This protein binds this small molecule.
Small molecule (SMILES): C[C@@H]1CC[C@@]2(OC1)O[C@H]1[C@@H](O)[C@H]3[C@@H]4CC[C@H]5C[C@@H](O[C@@H]6O[C@H](CO)[C@H](O[C@@H]7O[C@H](CO)[C@@H](O)[C@H](O[C@@H]8OC[C@@H](O)[C@H](O)[C@H]8O)[C@H]7O[C@@H]7O[C@H](CO)[C@H](O)[C@H](O[C@@H]8O[C@H](CO)[C@@H](O)[C@H](O)[C@H]8O)[C@H]7O)[C@H](O)[C@H]6O)[C@H](O)C[C@]5(C)[C@H]4CC[C@]3(C)[C@H]1[C@@H]2C

Sequence of chain 1.A:
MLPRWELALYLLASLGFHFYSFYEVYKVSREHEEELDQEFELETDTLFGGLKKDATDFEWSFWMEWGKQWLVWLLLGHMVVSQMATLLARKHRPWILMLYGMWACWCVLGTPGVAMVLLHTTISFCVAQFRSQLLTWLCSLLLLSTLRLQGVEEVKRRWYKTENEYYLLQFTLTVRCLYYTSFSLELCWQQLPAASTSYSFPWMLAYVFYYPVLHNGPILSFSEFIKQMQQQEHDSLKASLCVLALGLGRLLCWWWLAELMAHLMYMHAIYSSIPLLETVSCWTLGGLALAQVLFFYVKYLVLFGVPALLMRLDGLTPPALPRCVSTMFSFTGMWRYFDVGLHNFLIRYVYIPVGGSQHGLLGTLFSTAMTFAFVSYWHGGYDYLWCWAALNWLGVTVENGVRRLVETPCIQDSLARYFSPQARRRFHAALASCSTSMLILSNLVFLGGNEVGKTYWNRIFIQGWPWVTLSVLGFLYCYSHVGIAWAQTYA

Binding-site contacts:
Ligand atom C02 contacts residue TRP63 of chain 1.A at 4.5 Å (hydrophobic).
Ligand atom C13 contacts residue LYS68 of chain 1.A at 3.8 Å.
Ligand atom C85 contacts residue VAL72 of chain 1.A at 4.5 Å (hydrophobic).
Ligand atom C18 contacts residue TRP255 of chain 1.A at 4.3 Å (hydrophobic).
Ligand atom C07 contacts residue MET64 of chain 1.A at 3.8 Å (hydrophobic).
Ligand atom C02 contacts residue GLY67 of chain 1.A at 4.2 Å.
Ligand atom C15 contacts residue TRP255 of chain 1.A at 4.1 Å (hydrophobic).
Ligand atom C01 contacts residue LEU75 of chain 1.A at 4.3 Å (hydrophobic).
Ligand atom C04 contacts residue VAL302 of chain 1.A at 4.4 Å (hydrophobic).
Ligand atom C10 contacts residue LEU252 of chain 1.A at 4.1 Å (hydrophobic).
Ligand atom O79 contacts residue LEU47 of chain 1.A at 3.8 Å.
Ligand atom C83 contacts residue LYS68 of chain 1.A at 3.4 Å.
Ligand atom C14 contacts residue LYS68 of chain 1.A at 4.1 Å.
Ligand atom C83 contacts residue GLY67 of chain 1.A at 3.4 Å.
Ligand atom C06 contacts residue MET64 of chain 1.A at 3.6 Å (hydrophobic).
Ligand atom C04 contacts residue MET64 of chain 1.A at 4.1 Å (hydrophobic).
Ligand atom C19 contacts residue TRP255 of chain 1.A at 4.1 Å (hydrophobic).
Ligand atom O84 contacts residue GLY67 of chain 1.A at 4.3 Å.
Ligand atom C03 contacts residue MET64 of chain 1.A at 3.5 Å (hydrophobic).
Ligand atom C11 contacts residue TRP255 of chain 1.A at 3.9 Å (hydrophobic).
Ligand atom O84 contacts residue VAL72 of chain 1.A at 4.2 Å.
Ligand atom O79 contacts residue TRP255 of chain 1.A at 4.1 Å.
Ligand atom C16 contacts residue TRP255 of chain 1.A at 4.4 Å (hydrophobic).
Ligand atom C17 contacts residue TRP255 of chain 1.A at 3.8 Å (hydrophobic).
Ligand atom C83 contacts residue MET64 of chain 1.A at 3.6 Å (hydrophobic).
Ligand atom C07 contacts residue TRP255 of chain 1.A at 4.0 Å (hydrophobic).
Ligand atom C08 contacts residue TRP255 of chain 1.A at 4.0 Å (hydrophobic).
Ligand atom O82 contacts residue LEU252 of chain 1.A at 3.6 Å.
Ligand atom C10 contacts residue TRP255 of chain 1.A at 4.2 Å (hydrophobic).
Ligand atom C85 contacts residue GLY67 of chain 1.A at 4.4 Å.